Sequence of chain 1.A:
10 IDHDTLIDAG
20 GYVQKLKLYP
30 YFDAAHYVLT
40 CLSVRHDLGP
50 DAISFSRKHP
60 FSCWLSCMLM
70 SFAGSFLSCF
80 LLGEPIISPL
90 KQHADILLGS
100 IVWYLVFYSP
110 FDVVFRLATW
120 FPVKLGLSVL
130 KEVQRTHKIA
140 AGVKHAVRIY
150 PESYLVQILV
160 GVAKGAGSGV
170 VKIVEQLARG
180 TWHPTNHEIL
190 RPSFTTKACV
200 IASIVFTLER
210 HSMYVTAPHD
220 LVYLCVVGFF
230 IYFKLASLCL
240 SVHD

Binding-site contacts:
Ligand atom C43 contacts residue VAL113 of chain 1.A at 4.1 Å (hydrophobic).
Ligand atom C40 contacts residue VAL113 of chain 1.A at 4.3 Å (hydrophobic).
Ligand atom C6 contacts residue TYR30 of chain 1.A at 3.7 Å (hydrophobic).
Ligand atom C40 contacts residue LEU116 of chain 1.A at 3.3 Å (hydrophobic).
Ligand atom C1 contacts residue TYR30 of chain 1.A at 4.1 Å (hydrophobic).
Ligand atom O49 contacts residue TYR30 of chain 1.A at 3.6 Å.
Ligand atom C18 contacts residue TYR30 of chain 1.A at 3.9 Å (hydrophobic).
Ligand atom C43 contacts residue VAL37 of chain 1.A at 4.4 Å (hydrophobic).
Ligand atom C43 contacts residue ALA117 of chain 1.A at 3.6 Å (hydrophobic).
Ligand atom C40 contacts residue ALA117 of chain 1.A at 4.5 Å (hydrophobic).
Ligand atom C2 contacts residue TYR30 of chain 1.A at 4.3 Å (hydrophobic).
Ligand atom O16 contacts residue TYR30 of chain 1.A at 4.2 Å.
Ligand atom C37 contacts residue LEU116 of chain 1.A at 3.9 Å (hydrophobic).

A small-molecule ligand and the protein it binds are described below.
Small molecule (SMILES): CCCCCCCCCCO[C@@H]1O[C@H](CO)[C@@H](O[C@H]2O[C@H](CO)[C@@H](O)[C@H](O)[C@H]2O)[C@H](O)[C@H]1O